A small-molecule ligand and the protein it binds are described below.
Small molecule (SMILES): CC(=O)N[C@@H]1[C@@H](O)[C@H](O)[C@@H](CO)O[C@H]1O

Binding-site contacts:
Ligand atom C7 contacts residue ASN27 of chain 1.B at 3.7 Å.
Ligand atom C1 contacts residue PHE79 of chain 1.B at 4.5 Å (hydrophobic).
Ligand atom C5 contacts residue LEU77 of chain 1.B at 4.3 Å (hydrophobic).
Ligand atom O6 contacts residue PHE79 of chain 1.B at 3.9 Å.
Ligand atom O7 contacts residue ASN27 of chain 1.B at 3.9 Å.
Ligand atom C4 contacts residue ASN27 of chain 1.B at 4.3 Å.
Ligand atom C1 contacts residue ASN27 of chain 1.B at 1.5 Å.
Ligand atom C5 contacts residue PHE79 of chain 1.B at 4.3 Å (hydrophobic).
Ligand atom C5 contacts residue ASN27 of chain 1.B at 3.7 Å.
Ligand atom O5 contacts residue PHE79 of chain 1.B at 3.7 Å.
Ligand atom C6 contacts residue LEU77 of chain 1.B at 4.0 Å (hydrophobic).
Ligand atom C2 contacts residue ASN27 of chain 1.B at 2.7 Å.
Ligand atom C6 contacts residue PHE79 of chain 1.B at 4.1 Å (hydrophobic).
Ligand atom C3 contacts residue ASN27 of chain 1.B at 4.0 Å.
Ligand atom O5 contacts residue ASN27 of chain 1.B at 2.4 Å (h-bond).
Ligand atom N2 contacts residue ASN27 of chain 1.B at 3.1 Å (h-bond).

Sequence of chain 1.B:
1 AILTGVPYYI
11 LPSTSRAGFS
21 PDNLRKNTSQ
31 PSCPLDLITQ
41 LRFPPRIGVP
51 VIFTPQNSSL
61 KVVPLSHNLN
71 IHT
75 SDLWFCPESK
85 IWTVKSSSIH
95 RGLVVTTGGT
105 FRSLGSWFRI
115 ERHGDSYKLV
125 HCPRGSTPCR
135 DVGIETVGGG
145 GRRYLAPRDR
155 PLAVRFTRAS